Binding-site contacts:
Ligand atom N1 contacts residue GLU386 of chain 1.C at 3.0 Å (salt-bridge).
Ligand atom O1 contacts residue THR309 of chain 1.C at 3.2 Å (h-bond).
Ligand atom O2 contacts residue THR312 of chain 1.C at 4.2 Å.
Ligand atom C6 contacts residue TRP379 of chain 1.C at 3.7 Å (hydrophobic).
Ligand atom C6 contacts residue PHE382 of chain 1.C at 4.0 Å (hydrophobic).
Ligand atom F2 contacts residue VAL390 of chain 1.C at 4.0 Å.
Ligand atom C6 contacts residue GLU386 of chain 1.C at 4.0 Å.
Ligand atom F1 contacts residue TRP379 of chain 1.C at 3.6 Å.
Ligand atom F1 contacts residue HIS389 of chain 1.C at 3.8 Å.
Ligand atom C5 contacts residue LEU324 of chain 1.C at 3.9 Å (hydrophobic).
Ligand atom F1 contacts residue GLU386 of chain 1.C at 3.4 Å.
Ligand atom C2 contacts residue TYR310 of chain 1.C at 3.8 Å (hydrophobic).
Ligand atom F1 contacts residue VAL390 of chain 1.C at 3.3 Å.
Ligand atom C2 contacts residue THR309 of chain 1.C at 3.4 Å.
Ligand atom C2 contacts residue THR321 of chain 1.C at 3.8 Å.
Ligand atom C5 contacts residue ARG325 of chain 1.C at 3.5 Å.
Ligand atom O1 contacts residue ASN311 of chain 1.C at 3.2 Å (h-bond).
Ligand atom C2 contacts residue ASN311 of chain 1.C at 4.1 Å.
Ligand atom F2 contacts residue TRP379 of chain 1.C at 3.7 Å.
Ligand atom O2 contacts residue TYR310 of chain 1.C at 3.9 Å.
Ligand atom C7 contacts residue HIS389 of chain 1.C at 3.9 Å.
Ligand atom C2 contacts residue HIS389 of chain 1.C at 4.3 Å.
Ligand atom C1 contacts residue GLU386 of chain 1.C at 4.0 Å.
Ligand atom C5 contacts residue THR321 of chain 1.C at 3.5 Å.
Ligand atom F2 contacts residue LEU393 of chain 1.C at 4.0 Å.
Ligand atom O2 contacts residue HIS389 of chain 1.C at 4.1 Å.
Ligand atom C7 contacts residue ARG325 of chain 1.C at 4.1 Å.
Ligand atom C1 contacts residue THR321 of chain 1.C at 4.0 Å.
Ligand atom O1 contacts residue TYR310 of chain 1.C at 2.9 Å (h-bond).
Ligand atom O2 contacts residue THR321 of chain 1.C at 2.7 Å (h-bond).
Ligand atom O1 contacts residue THR312 of chain 1.C at 3.2 Å (h-bond).
Ligand atom C2 contacts residue THR312 of chain 1.C at 3.4 Å.
Ligand atom O2 contacts residue THR309 of chain 1.C at 2.6 Å (h-bond).
Ligand atom N1 contacts residue THR312 of chain 1.C at 3.2 Å (h-bond).
Ligand atom C1 contacts residue THR312 of chain 1.C at 3.0 Å.
Ligand atom C3 contacts residue HIS389 of chain 1.C at 3.6 Å.
Ligand atom O2 contacts residue ARG325 of chain 1.C at 3.6 Å.
Ligand atom C7 contacts residue VAL390 of chain 1.C at 4.2 Å (hydrophobic).
Ligand atom F2 contacts residue ILE328 of chain 1.C at 3.5 Å.
Ligand atom F2 contacts residue ARG325 of chain 1.C at 3.7 Å.

Sequence of chain 1.C:
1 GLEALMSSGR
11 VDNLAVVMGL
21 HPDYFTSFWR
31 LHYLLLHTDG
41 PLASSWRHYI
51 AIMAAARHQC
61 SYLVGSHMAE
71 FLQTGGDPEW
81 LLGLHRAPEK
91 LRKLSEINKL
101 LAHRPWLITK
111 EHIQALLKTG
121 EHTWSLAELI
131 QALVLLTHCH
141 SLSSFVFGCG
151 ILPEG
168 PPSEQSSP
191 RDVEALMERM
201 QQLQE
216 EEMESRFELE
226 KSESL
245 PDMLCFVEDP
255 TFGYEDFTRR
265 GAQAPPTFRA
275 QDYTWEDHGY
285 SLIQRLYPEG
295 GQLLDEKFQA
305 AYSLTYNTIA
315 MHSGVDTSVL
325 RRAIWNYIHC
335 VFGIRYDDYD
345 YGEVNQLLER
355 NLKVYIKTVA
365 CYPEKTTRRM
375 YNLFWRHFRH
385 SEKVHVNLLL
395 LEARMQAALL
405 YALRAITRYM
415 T

The small molecule below binds the protein below.
Small molecule (SMILES): CC(C)(C[C@H](N)C(=O)O)C(F)F